Binding-site contacts:
Ligand atom N2 contacts residue PHE36 of chain 1.B at 3.5 Å.
Ligand atom N7 contacts residue ILE121 of chain 1.B at 2.9 Å (h-bond).
Ligand atom C7 contacts residue GLU32 of chain 1.B at 3.4 Å.
Ligand atom N2 contacts residue ALA11 of chain 1.B at 3.8 Å.
Ligand atom C13 contacts residue ILE62 of chain 1.B at 3.8 Å (hydrophobic).
Ligand atom C5 contacts residue GLU32 of chain 1.B at 3.5 Å.
Ligand atom O2 contacts residue MET33 of chain 1.B at 3.5 Å.
Ligand atom C10 contacts residue PHE36 of chain 1.B at 3.8 Å (hydrophobic).
Ligand atom C6 contacts residue PHE36 of chain 1.B at 3.4 Å (hydrophobic).
Ligand atom C9 contacts residue NDP1 of chain 1.E at 3.8 Å.
Ligand atom C17 contacts residue MET33 of chain 1.B at 3.6 Å (hydrophobic).
Ligand atom C3 contacts residue PHE36 of chain 1.B at 3.7 Å (hydrophobic).
Ligand atom C2 contacts residue NDP1 of chain 1.E at 3.7 Å.
Ligand atom C6 contacts residue NDP1 of chain 1.E at 3.8 Å.
Ligand atom C3 contacts residue VAL10 of chain 1.B at 3.8 Å (hydrophobic).
Ligand atom C1 contacts residue ILE9 of chain 1.B at 3.6 Å (hydrophobic).
Ligand atom N8 contacts residue THR140 of chain 1.B at 3.7 Å.
Ligand atom N7 contacts residue PHE36 of chain 1.B at 3.5 Å.
Ligand atom N4 contacts residue GLU32 of chain 1.B at 2.6 Å (salt-bridge).
Ligand atom C8 contacts residue LEU25 of chain 1.B at 3.3 Å (hydrophobic).
Ligand atom C3 contacts residue ALA11 of chain 1.B at 3.7 Å (hydrophobic).
Ligand atom N7 contacts residue ILE9 of chain 1.B at 2.9 Å (h-bond).
Ligand atom C9 contacts residue PHE36 of chain 1.B at 3.6 Å (hydrophobic).
Ligand atom C1 contacts residue NDP1 of chain 1.E at 3.5 Å.
Ligand atom N7 contacts residue NDP1 of chain 1.E at 3.7 Å.
Ligand atom C4 contacts residue LEU69 of chain 1.B at 3.5 Å (hydrophobic).
Ligand atom N8 contacts residue ALA11 of chain 1.B at 3.5 Å (h-bond).
Ligand atom C8 contacts residue GLU32 of chain 1.B at 3.9 Å.
Ligand atom C3 contacts residue GLU32 of chain 1.B at 3.5 Å.
Ligand atom N2 contacts residue ILE9 of chain 1.B at 3.5 Å (h-bond).
Ligand atom N4 contacts residue PHE36 of chain 1.B at 3.7 Å.
Ligand atom N8 contacts residue VAL10 of chain 1.B at 3.4 Å.
Ligand atom C14 contacts residue ILE62 of chain 1.B at 3.8 Å (hydrophobic).
Ligand atom N2 contacts residue VAL10 of chain 1.B at 3.3 Å.
Ligand atom N2 contacts residue NDP1 of chain 1.E at 3.5 Å (h-bond).
Ligand atom N8 contacts residue GLU32 of chain 1.B at 2.8 Å (salt-bridge).
Ligand atom N7 contacts residue TYR127 of chain 1.B at 3.3 Å (h-bond).
Ligand atom C2 contacts residue SER61 of chain 1.B at 3.5 Å.
Ligand atom C1 contacts residue PHE36 of chain 1.B at 3.3 Å (hydrophobic).
Ligand atom C5 contacts residue PHE36 of chain 1.B at 3.7 Å (hydrophobic).

This protein binds this small molecule.
Small molecule (SMILES): CCc1nc(N)nc(N)c1C#CCc1cc(OC)ccc1OC

Sequence of chain 1.B:
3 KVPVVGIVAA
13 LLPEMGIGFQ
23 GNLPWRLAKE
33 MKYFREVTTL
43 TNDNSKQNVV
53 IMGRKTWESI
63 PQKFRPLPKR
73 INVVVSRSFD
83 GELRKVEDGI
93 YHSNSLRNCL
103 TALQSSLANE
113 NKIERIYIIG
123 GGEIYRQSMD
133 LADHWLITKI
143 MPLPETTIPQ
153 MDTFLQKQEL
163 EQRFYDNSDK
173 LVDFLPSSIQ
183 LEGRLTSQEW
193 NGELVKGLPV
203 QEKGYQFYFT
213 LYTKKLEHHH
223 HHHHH